A protein and the small-molecule ligand that binds it are described below.
Small molecule (SMILES): O=C(O)CCl

Sequence of chain 1.A:
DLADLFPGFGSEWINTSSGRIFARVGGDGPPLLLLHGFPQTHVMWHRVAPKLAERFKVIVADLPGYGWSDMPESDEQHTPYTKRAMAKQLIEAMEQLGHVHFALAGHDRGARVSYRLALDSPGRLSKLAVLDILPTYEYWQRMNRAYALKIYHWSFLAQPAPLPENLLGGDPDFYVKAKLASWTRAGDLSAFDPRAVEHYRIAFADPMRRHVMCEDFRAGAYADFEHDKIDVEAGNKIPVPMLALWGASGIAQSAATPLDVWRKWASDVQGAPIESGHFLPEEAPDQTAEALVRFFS

Binding-site contacts:
Ligand atom CL1 contacts residue ILE155 of chain 1.A at 4.1 Å.
Ligand atom O2 contacts residue ASP112 of chain 1.A at 3.3 Å.
Ligand atom C1 contacts residue TRP158 of chain 1.A at 3.8 Å (hydrophobic).
Ligand atom O2 contacts residue GOA1 of chain 1.E at 0.4 Å (h-bond).
Ligand atom CL1 contacts residue TRP158 of chain 1.A at 3.3 Å.
Ligand atom C1 contacts residue ASP112 of chain 1.A at 3.2 Å.
Ligand atom O1 contacts residue ARG113 of chain 1.A at 3.0 Å (salt-bridge).
Ligand atom O1 contacts residue GOA1 of chain 1.E at 0.5 Å (h-bond).
Ligand atom O1 contacts residue HIS157 of chain 1.A at 4.5 Å.
Ligand atom CL1 contacts residue GOA1 of chain 1.E at 1.6 Å.
Ligand atom C2 contacts residue ARG116 of chain 1.A at 4.0 Å.
Ligand atom O2 contacts residue ARG116 of chain 1.A at 2.9 Å (salt-bridge).
Ligand atom C1 contacts residue ARG113 of chain 1.A at 3.9 Å.
Ligand atom C1 contacts residue ARG116 of chain 1.A at 3.5 Å.
Ligand atom C2 contacts residue ASP112 of chain 1.A at 3.1 Å.
Ligand atom O1 contacts residue TRP158 of chain 1.A at 2.9 Å (h-bond).
Ligand atom CL1 contacts residue TYR143 of chain 1.A at 4.1 Å.
Ligand atom C2 contacts residue GOA1 of chain 1.E at 0.4 Å.
Ligand atom C1 contacts residue GOA1 of chain 1.E at 0.3 Å.
Ligand atom CL1 contacts residue HIS157 of chain 1.A at 4.4 Å.
Ligand atom O2 contacts residue ILE137 of chain 1.A at 4.0 Å.
Ligand atom O1 contacts residue PHE221 of chain 1.A at 4.1 Å.
Ligand atom O1 contacts residue ARG116 of chain 1.A at 3.8 Å.
Ligand atom C2 contacts residue TRP158 of chain 1.A at 4.2 Å (hydrophobic).
Ligand atom CL1 contacts residue TRP187 of chain 1.A at 3.6 Å.
Ligand atom CL1 contacts residue ARG116 of chain 1.A at 4.5 Å.
Ligand atom O2 contacts residue TRP158 of chain 1.A at 4.5 Å.
Ligand atom C2 contacts residue HIS282 of chain 1.A at 4.1 Å.
Ligand atom O1 contacts residue ASP112 of chain 1.A at 3.9 Å.
Ligand atom C2 contacts residue TRP187 of chain 1.A at 4.0 Å (hydrophobic).
Ligand atom O2 contacts residue ARG113 of chain 1.A at 3.6 Å.